A protein and the small-molecule ligand that binds it are described below.
Small molecule (SMILES): Nc1ncnc2c1ncn2[C@@H]1O[C@H](CO[P](=O)(O)O[P](=O)(O)CP(=O)(O)O)[C@@H](O)[C@H]1O

Binding-site contacts:
Ligand atom C6 contacts residue LEU186 of chain 1.F at 3.8 Å (hydrophobic).
Ligand atom PB contacts residue ASP318 of chain 1.F at 3.8 Å.
Ligand atom PA contacts residue GLU331 of chain 1.F at 3.3 Å.
Ligand atom N1 contacts residue LEU186 of chain 1.F at 3.0 Å (h-bond).
Ligand atom C5' contacts residue ASN242 of chain 1.F at 3.4 Å.
Ligand atom N6 contacts residue LYS184 of chain 1.F at 2.3 Å (salt-bridge).
Ligand atom N3 contacts residue LYS198 of chain 1.F at 3.9 Å.
Ligand atom N1 contacts residue TYR185 of chain 1.F at 3.8 Å.
Ligand atom O1A contacts residue LYS150 of chain 1.F at 2.4 Å (salt-bridge).
Ligand atom O2' contacts residue HIS239 of chain 1.F at 3.7 Å.
Ligand atom PA contacts residue LYS150 of chain 1.F at 3.8 Å.
Ligand atom C3B contacts residue ASN333 of chain 1.F at 3.4 Å.
Ligand atom N6 contacts residue GLN183 of chain 1.F at 3.7 Å.
Ligand atom C2 contacts residue MET320 of chain 1.F at 3.9 Å (hydrophobic).
Ligand atom O3A contacts residue ASP318 of chain 1.F at 3.5 Å (salt-bridge).
Ligand atom O1G contacts residue GLU331 of chain 1.F at 2.7 Å (salt-bridge).
Ligand atom C2 contacts residue LEU186 of chain 1.F at 3.5 Å (hydrophobic).
Ligand atom N6 contacts residue TYR185 of chain 1.F at 3.9 Å.
Ligand atom C8 contacts residue ILE148 of chain 1.F at 3.8 Å (hydrophobic).
Ligand atom O2' contacts residue LYS198 of chain 1.F at 3.3 Å (salt-bridge).
Ligand atom O1A contacts residue GLU331 of chain 1.F at 2.8 Å (salt-bridge).
Ligand atom O3' contacts residue THR241 of chain 1.F at 3.6 Å.
Ligand atom O2B contacts residue ASP318 of chain 1.F at 2.8 Å (salt-bridge).
Ligand atom N7 contacts residue GLN183 of chain 1.F at 3.4 Å (h-bond).
Ligand atom O2' contacts residue MET320 of chain 1.F at 3.4 Å.
Ligand atom N7 contacts residue ILE148 of chain 1.F at 3.4 Å.
Ligand atom O2A contacts residue ASN242 of chain 1.F at 3.7 Å.
Ligand atom O1B contacts residue ASN242 of chain 1.F at 3.1 Å (h-bond).
Ligand atom N1 contacts residue LYS184 of chain 1.F at 3.8 Å.
Ligand atom O2G contacts residue GLU331 of chain 1.F at 3.9 Å.
Ligand atom PB contacts residue GLU331 of chain 1.F at 3.5 Å.
Ligand atom N3 contacts residue MET320 of chain 1.F at 3.7 Å.
Ligand atom O2B contacts residue ARG222 of chain 1.F at 2.6 Å (salt-bridge).
Ligand atom C3B contacts residue GLU331 of chain 1.F at 3.0 Å.
Ligand atom O3A contacts residue GLU331 of chain 1.F at 2.8 Å (salt-bridge).
Ligand atom PG contacts residue GLU331 of chain 1.F at 3.3 Å.
Ligand atom C2' contacts residue ILE330 of chain 1.F at 3.8 Å (hydrophobic).
Ligand atom O3' contacts residue ASP200 of chain 1.F at 3.4 Å (salt-bridge).
Ligand atom C6 contacts residue LYS184 of chain 1.F at 3.3 Å.
Ligand atom O1G contacts residue LYS74 of chain 1.F at 2.6 Å (salt-bridge).

Sequence of chain 1.F:
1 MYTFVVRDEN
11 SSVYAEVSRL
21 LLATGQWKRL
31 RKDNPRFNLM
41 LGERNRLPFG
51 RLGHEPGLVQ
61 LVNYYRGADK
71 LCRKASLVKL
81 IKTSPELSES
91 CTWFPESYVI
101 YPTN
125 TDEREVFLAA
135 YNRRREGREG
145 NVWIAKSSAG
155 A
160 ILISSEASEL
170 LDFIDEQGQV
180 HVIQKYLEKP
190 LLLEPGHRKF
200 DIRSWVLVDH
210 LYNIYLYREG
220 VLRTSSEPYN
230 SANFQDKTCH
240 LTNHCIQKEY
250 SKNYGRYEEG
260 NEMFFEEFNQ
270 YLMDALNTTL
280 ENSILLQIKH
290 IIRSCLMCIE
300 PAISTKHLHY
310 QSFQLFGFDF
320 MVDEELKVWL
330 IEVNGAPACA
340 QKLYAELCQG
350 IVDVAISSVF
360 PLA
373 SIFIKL